Binding-site contacts:
Ligand atom C2 contacts residue ASN20 of chain 1.A at 3.3 Å.
Ligand atom CL2 contacts residue TRP185 of chain 1.A at 4.0 Å.
Ligand atom O1 contacts residue THR124 of chain 1.A at 2.6 Å (h-bond).
Ligand atom O1 contacts residue VAL19 of chain 1.A at 3.3 Å (h-bond).
Ligand atom C1 contacts residue LYS157 of chain 1.A at 3.9 Å.
Ligand atom C2 contacts residue ASP18 of chain 1.A at 3.1 Å.
Ligand atom O1 contacts residue ASN125 of chain 1.A at 4.0 Å.
Ligand atom C2 contacts residue THR124 of chain 1.A at 4.3 Å.
Ligand atom C3 contacts residue ASP18 of chain 1.A at 2.5 Å.
Ligand atom C3 contacts residue TRP185 of chain 1.A at 4.0 Å (hydrophobic).
Ligand atom O1 contacts residue ASP18 of chain 1.A at 2.7 Å (salt-bridge).
Ligand atom C1 contacts residue THR124 of chain 1.A at 3.2 Å.
Ligand atom O1 contacts residue LEU123 of chain 1.A at 4.4 Å.
Ligand atom C1 contacts residue VAL19 of chain 1.A at 4.2 Å (hydrophobic).
Ligand atom CL2 contacts residue ASN125 of chain 1.A at 3.3 Å.
Ligand atom CL2 contacts residue PHE66 of chain 1.A at 3.5 Å.
Ligand atom CL2 contacts residue ILE51 of chain 1.A at 4.1 Å.
Ligand atom O2 contacts residue ASN125 of chain 1.A at 2.9 Å (h-bond).
Ligand atom O1 contacts residue ASN20 of chain 1.A at 3.1 Å (h-bond).
Ligand atom O2 contacts residue THR124 of chain 1.A at 3.5 Å.
Ligand atom C1 contacts residue ASN20 of chain 1.A at 3.6 Å.
Ligand atom C4 contacts residue HIS183 of chain 1.A at 2.5 Å.
Ligand atom C1 contacts residue ASN125 of chain 1.A at 3.6 Å.
Ligand atom C4 contacts residue TRP185 of chain 1.A at 4.5 Å (hydrophobic).
Ligand atom O2 contacts residue LYS157 of chain 1.A at 3.0 Å (salt-bridge).
Ligand atom C4 contacts residue PHE47 of chain 1.A at 3.7 Å (hydrophobic).
Ligand atom CL2 contacts residue ASN20 of chain 1.A at 3.8 Å.
Ligand atom C3 contacts residue HIS183 of chain 1.A at 3.3 Å.
Ligand atom C4 contacts residue ASP18 of chain 1.A at 3.3 Å.
Ligand atom O2 contacts residue ASP18 of chain 1.A at 2.8 Å (salt-bridge).
Ligand atom C4 contacts residue ASN20 of chain 1.A at 2.7 Å.
Ligand atom O2 contacts residue LEU123 of chain 1.A at 4.2 Å.
Ligand atom C3 contacts residue ASN20 of chain 1.A at 3.4 Å.
Ligand atom C1 contacts residue ASP18 of chain 1.A at 2.5 Å.

Sequence of chain 1.A:
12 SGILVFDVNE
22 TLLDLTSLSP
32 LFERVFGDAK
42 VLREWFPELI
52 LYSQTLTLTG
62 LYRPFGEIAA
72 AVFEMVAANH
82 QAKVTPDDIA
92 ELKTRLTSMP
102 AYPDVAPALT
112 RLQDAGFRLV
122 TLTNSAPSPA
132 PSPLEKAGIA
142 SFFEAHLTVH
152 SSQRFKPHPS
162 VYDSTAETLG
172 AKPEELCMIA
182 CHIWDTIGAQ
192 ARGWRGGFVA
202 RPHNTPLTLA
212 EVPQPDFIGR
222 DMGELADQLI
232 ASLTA

This protein binds this small molecule.
Small molecule (SMILES): CC[C@H](Cl)C(=O)O